Sequence of chain 1.A:
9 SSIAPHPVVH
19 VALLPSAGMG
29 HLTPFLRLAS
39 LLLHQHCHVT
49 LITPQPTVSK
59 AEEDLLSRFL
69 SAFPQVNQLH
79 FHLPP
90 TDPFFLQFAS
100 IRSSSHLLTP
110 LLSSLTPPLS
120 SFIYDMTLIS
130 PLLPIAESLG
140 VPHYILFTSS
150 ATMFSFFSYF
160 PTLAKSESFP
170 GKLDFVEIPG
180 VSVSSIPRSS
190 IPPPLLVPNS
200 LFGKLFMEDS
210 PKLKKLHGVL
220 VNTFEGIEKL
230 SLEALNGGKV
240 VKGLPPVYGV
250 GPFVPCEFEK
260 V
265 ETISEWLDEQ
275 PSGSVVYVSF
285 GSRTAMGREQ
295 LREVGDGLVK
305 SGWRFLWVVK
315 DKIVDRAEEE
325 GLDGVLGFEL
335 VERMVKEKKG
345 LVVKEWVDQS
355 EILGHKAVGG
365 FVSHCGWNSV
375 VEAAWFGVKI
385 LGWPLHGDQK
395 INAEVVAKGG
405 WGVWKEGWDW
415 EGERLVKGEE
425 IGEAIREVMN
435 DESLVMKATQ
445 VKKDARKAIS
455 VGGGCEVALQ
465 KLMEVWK

Binding-site contacts:
Ligand atom C10 contacts residue MET125 of chain 1.A at 3.5 Å (hydrophobic).
Ligand atom O07 contacts residue GLN393 of chain 1.A at 3.6 Å.
Ligand atom C01 contacts residue PHE201 of chain 1.A at 3.8 Å (hydrophobic).
Ligand atom O08 contacts residue GLN393 of chain 1.A at 3.1 Å (h-bond).
Ligand atom C09 contacts residue MET125 of chain 1.A at 3.7 Å (hydrophobic).
Ligand atom C18 contacts residue UDP1 of chain 1.B at 3.8 Å.
Ligand atom C12 contacts residue PHE205 of chain 1.A at 3.5 Å (hydrophobic).
Ligand atom O07 contacts residue UDP1 of chain 1.B at 2.9 Å (h-bond).
Ligand atom C13 contacts residue PHE205 of chain 1.A at 3.7 Å (hydrophobic).
Ligand atom C10 contacts residue PHE205 of chain 1.A at 3.6 Å (hydrophobic).
Ligand atom C14 contacts residue PHE201 of chain 1.A at 3.7 Å (hydrophobic).
Ligand atom O09 contacts residue ARG287 of chain 1.A at 3.1 Å (salt-bridge).
Ligand atom O01 contacts residue PRO191 of chain 1.A at 3.4 Å.
Ligand atom O08 contacts residue ASP392 of chain 1.A at 2.8 Å (salt-bridge).
Ligand atom C04 contacts residue ASP392 of chain 1.A at 3.8 Å.
Ligand atom O02 contacts residue GLY391 of chain 1.A at 3.3 Å.
Ligand atom C17 contacts residue UDP1 of chain 1.B at 3.6 Å.
Ligand atom O10 contacts residue ARG287 of chain 1.A at 3.1 Å (salt-bridge).
Ligand atom C07 contacts residue ASP392 of chain 1.A at 3.6 Å.
Ligand atom C01 contacts residue GLY391 of chain 1.A at 3.4 Å.
Ligand atom C06 contacts residue GLY391 of chain 1.A at 3.6 Å.
Ligand atom O05 contacts residue LEU204 of chain 1.A at 3.5 Å.
Ligand atom O05 contacts residue THR126 of chain 1.A at 3.6 Å.
Ligand atom C05 contacts residue PHE201 of chain 1.A at 3.5 Å (hydrophobic).
Ligand atom C18 contacts residue UDP1 of chain 1.D at 3.4 Å.
Ligand atom C09 contacts residue PHE146 of chain 1.A at 3.6 Å (hydrophobic).
Ligand atom C03 contacts residue ASP392 of chain 1.A at 3.5 Å.
Ligand atom O03 contacts residue ASP392 of chain 1.A at 3.0 Å (salt-bridge).
Ligand atom O10 contacts residue PHE97 of chain 1.A at 3.6 Å.
Ligand atom O04 contacts residue MET152 of chain 1.A at 3.2 Å.
Ligand atom C08 contacts residue ASP392 of chain 1.A at 3.5 Å.
Ligand atom O04 contacts residue PHE205 of chain 1.A at 3.7 Å.
Ligand atom O02 contacts residue UDP1 of chain 1.D at 3.8 Å.
Ligand atom C06 contacts residue PHE201 of chain 1.A at 3.5 Å (hydrophobic).
Ligand atom C11 contacts residue PHE205 of chain 1.A at 3.4 Å (hydrophobic).
Ligand atom C19 contacts residue ASP392 of chain 1.A at 3.6 Å.
Ligand atom C15 contacts residue MET125 of chain 1.A at 3.5 Å (hydrophobic).
Ligand atom O09 contacts residue UDP1 of chain 1.B at 2.8 Å (h-bond).
Ligand atom C15 contacts residue PHE201 of chain 1.A at 3.8 Å (hydrophobic).
Ligand atom C16 contacts residue PHE97 of chain 1.A at 3.6 Å (hydrophobic).

This small molecule binds to this protein.
Small molecule (SMILES): O=C(CCc1ccc(O)cc1)c1c(O)cc(O)c([C@@H]2O[C@H](CO)[C@@H](O)[C@H](O)[C@H]2O)c1O